Sequence of chain 1.A:
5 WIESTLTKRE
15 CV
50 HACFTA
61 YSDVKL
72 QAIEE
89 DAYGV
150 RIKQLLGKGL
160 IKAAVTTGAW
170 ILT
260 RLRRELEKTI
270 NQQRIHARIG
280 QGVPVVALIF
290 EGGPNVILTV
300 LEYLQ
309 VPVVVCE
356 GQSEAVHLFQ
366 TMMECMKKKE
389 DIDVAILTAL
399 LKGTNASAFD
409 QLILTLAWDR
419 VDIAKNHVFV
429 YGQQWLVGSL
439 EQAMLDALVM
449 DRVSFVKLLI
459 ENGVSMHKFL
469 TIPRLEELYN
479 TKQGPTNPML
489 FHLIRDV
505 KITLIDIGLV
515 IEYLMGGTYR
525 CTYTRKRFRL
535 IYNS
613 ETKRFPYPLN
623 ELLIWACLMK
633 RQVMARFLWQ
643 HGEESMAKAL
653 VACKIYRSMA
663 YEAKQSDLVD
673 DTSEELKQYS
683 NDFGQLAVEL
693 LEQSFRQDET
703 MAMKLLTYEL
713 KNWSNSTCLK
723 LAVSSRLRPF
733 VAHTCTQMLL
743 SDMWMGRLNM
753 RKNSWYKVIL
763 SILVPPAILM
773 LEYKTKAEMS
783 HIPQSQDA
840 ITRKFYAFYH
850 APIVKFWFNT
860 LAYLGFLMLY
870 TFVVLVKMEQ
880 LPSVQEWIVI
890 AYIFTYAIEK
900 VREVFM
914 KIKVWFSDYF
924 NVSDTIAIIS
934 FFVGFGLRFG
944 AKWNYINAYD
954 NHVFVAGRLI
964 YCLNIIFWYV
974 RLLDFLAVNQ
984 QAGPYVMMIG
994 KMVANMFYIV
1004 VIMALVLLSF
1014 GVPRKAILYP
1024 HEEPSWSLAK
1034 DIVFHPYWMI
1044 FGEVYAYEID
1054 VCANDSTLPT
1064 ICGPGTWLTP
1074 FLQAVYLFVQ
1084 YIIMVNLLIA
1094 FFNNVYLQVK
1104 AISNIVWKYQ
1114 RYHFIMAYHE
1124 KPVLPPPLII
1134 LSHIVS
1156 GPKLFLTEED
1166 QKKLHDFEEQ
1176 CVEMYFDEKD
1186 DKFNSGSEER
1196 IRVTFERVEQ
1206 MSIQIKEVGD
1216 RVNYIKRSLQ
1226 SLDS

The small molecule below binds the protein below.
Small molecule (SMILES): CC(C)CCC[C@@H](C)[C@H]1CC[C@H]2[C@@H]3CC=C4C[C@@H](OC(=O)CCC(=O)O)CC[C@]4(C)[C@H]3CC[C@]12C

Binding-site contacts:
Ligand atom CAI contacts residue ALA1032 of chain 1.A at 3.7 Å (hydrophobic).
Ligand atom CAB contacts residue Y011 of chain 1.K at 3.6 Å.
Ligand atom CAB contacts residue LEU863 of chain 1.B at 3.7 Å (hydrophobic).
Ligand atom CBC contacts residue SER1028 of chain 1.A at 3.8 Å.
Ligand atom CAI contacts residue TRP1029 of chain 1.A at 4.0 Å (hydrophobic).
Ligand atom CAJ contacts residue MET867 of chain 1.B at 3.7 Å (hydrophobic).
Ligand atom CAL contacts residue PRO1027 of chain 1.A at 3.9 Å (hydrophobic).
Ligand atom CAR contacts residue PHE871 of chain 1.B at 3.7 Å (hydrophobic).
Ligand atom CAA contacts residue LEU975 of chain 1.B at 4.3 Å (hydrophobic).
Ligand atom CAT contacts residue PHE871 of chain 1.B at 3.6 Å (hydrophobic).
Ligand atom CAN contacts residue TYR972 of chain 1.B at 4.1 Å (hydrophobic).
Ligand atom CAV contacts residue TRP1029 of chain 1.A at 3.8 Å (hydrophobic).
Ligand atom OAG contacts residue TRP1029 of chain 1.A at 3.5 Å (h-bond).
Ligand atom OAF contacts residue TRP1029 of chain 1.A at 3.8 Å.
Ligand atom CAZ contacts residue TRP1029 of chain 1.A at 4.2 Å (hydrophobic).
Ligand atom CAC contacts residue TYR972 of chain 1.B at 3.2 Å (hydrophobic).
Ligand atom CAC contacts residue THR870 of chain 1.B at 4.2 Å.
Ligand atom CBA contacts residue LEU863 of chain 1.B at 4.0 Å (hydrophobic).
Ligand atom CAU contacts residue MET867 of chain 1.B at 4.0 Å (hydrophobic).
Ligand atom CAY contacts residue TRP1029 of chain 1.A at 4.3 Å (hydrophobic).
Ligand atom CBA contacts residue Y011 of chain 1.K at 3.8 Å.
Ligand atom CAR contacts residue SER1028 of chain 1.A at 4.3 Å.
Ligand atom CAK contacts residue ALA1032 of chain 1.A at 3.4 Å (hydrophobic).
Ligand atom OAG contacts residue SER1028 of chain 1.A at 4.0 Å.
Ligand atom CAS contacts residue THR870 of chain 1.B at 4.1 Å.
Ligand atom CAA contacts residue Y011 of chain 1.K at 3.2 Å.
Ligand atom CBB contacts residue TYR972 of chain 1.B at 4.3 Å (hydrophobic).
Ligand atom CBB contacts residue THR870 of chain 1.B at 4.1 Å.
Ligand atom CAV contacts residue SER1028 of chain 1.A at 3.8 Å.
Ligand atom CBI contacts residue THR870 of chain 1.B at 4.3 Å.
Ligand atom CAR contacts residue LEU1031 of chain 1.A at 4.1 Å (hydrophobic).
Ligand atom CBE contacts residue THR870 of chain 1.B at 4.3 Å.
Ligand atom CAA contacts residue LEU1011 of chain 1.A at 3.7 Å (hydrophobic).
Ligand atom CAN contacts residue LEU866 of chain 1.B at 4.2 Å (hydrophobic).
Ligand atom CAU contacts residue THR870 of chain 1.B at 3.2 Å.
Ligand atom CAS contacts residue MET867 of chain 1.B at 4.0 Å (hydrophobic).
Ligand atom CAB contacts residue MET867 of chain 1.B at 4.1 Å (hydrophobic).
Ligand atom CBA contacts residue LEU975 of chain 1.B at 4.1 Å (hydrophobic).
Ligand atom CAE contacts residue MET867 of chain 1.B at 3.9 Å (hydrophobic).
Ligand atom CAC contacts residue LEU1011 of chain 1.A at 4.2 Å (hydrophobic).

Sequence of chain 1.B:
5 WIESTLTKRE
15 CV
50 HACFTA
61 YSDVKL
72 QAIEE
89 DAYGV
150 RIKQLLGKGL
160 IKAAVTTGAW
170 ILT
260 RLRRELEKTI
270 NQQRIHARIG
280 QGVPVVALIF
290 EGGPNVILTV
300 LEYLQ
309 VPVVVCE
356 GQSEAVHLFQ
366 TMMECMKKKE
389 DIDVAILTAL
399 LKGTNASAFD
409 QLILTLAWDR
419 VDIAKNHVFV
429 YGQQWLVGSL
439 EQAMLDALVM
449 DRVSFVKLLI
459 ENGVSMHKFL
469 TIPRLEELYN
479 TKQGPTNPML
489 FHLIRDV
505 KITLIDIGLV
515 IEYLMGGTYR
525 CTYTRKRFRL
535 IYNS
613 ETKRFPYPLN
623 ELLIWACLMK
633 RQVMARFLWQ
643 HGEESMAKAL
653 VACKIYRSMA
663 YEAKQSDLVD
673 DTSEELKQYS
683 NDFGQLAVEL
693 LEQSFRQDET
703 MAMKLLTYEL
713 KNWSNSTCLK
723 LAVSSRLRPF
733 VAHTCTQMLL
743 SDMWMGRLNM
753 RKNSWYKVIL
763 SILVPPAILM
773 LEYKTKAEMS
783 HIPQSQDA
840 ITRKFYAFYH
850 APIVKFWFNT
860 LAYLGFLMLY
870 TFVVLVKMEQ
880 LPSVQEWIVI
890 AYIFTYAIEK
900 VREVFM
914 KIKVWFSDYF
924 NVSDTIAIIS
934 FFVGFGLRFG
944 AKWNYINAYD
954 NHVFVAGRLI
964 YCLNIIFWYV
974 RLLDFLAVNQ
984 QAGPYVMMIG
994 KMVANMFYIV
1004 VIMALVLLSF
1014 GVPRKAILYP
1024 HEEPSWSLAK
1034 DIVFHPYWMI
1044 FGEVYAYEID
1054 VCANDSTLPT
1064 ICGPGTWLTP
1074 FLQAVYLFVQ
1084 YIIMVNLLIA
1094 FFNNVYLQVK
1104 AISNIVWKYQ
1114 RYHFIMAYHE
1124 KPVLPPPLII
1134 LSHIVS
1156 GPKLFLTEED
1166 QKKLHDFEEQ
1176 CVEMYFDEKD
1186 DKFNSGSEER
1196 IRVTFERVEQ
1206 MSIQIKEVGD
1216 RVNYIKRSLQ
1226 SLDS